This small molecule binds to this protein.
Small molecule (SMILES): O=C(O)c1ccc(C(=O)O)o1

Sequence of chain 1.C:
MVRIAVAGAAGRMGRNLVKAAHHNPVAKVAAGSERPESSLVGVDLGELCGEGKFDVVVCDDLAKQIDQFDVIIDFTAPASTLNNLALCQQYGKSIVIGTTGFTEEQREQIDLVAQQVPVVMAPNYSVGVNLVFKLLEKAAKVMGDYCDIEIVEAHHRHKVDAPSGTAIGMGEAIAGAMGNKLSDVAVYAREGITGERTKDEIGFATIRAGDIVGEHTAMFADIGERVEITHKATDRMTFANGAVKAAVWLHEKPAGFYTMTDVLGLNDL

Binding-site contacts:
Ligand atom CAC contacts residue PHE54 of chain 1.C at 4.4 Å (hydrophobic).
Ligand atom OAI contacts residue PHE54 of chain 1.C at 4.3 Å.
Ligand atom OAJ contacts residue ALA27 of chain 1.C at 4.4 Å.
Ligand atom CAF contacts residue HIS22 of chain 1.C at 4.0 Å.
Ligand atom OAJ contacts residue HIS22 of chain 1.C at 3.1 Å (h-bond).
Ligand atom CAB contacts residue PHE54 of chain 1.C at 3.7 Å (hydrophobic).
Ligand atom CAG contacts residue VAL29 of chain 1.C at 3.8 Å (hydrophobic).
Ligand atom OAH contacts residue LYS53 of chain 1.C at 3.3 Å (salt-bridge).
Ligand atom CAC contacts residue VAL29 of chain 1.C at 4.1 Å (hydrophobic).
Ligand atom CAA contacts residue PHE54 of chain 1.C at 3.9 Å (hydrophobic).
Ligand atom OAE contacts residue PHE54 of chain 1.C at 4.5 Å.
Ligand atom CAG contacts residue LYS28 of chain 1.C at 4.3 Å.
Ligand atom OAJ contacts residue ALA21 of chain 1.C at 4.3 Å.
Ligand atom CAF contacts residue PHE54 of chain 1.C at 3.8 Å (hydrophobic).
Ligand atom CAG contacts residue HIS22 of chain 1.C at 3.6 Å.
Ligand atom CAD contacts residue VAL29 of chain 1.C at 4.5 Å (hydrophobic).
Ligand atom OAK contacts residue ALA27 of chain 1.C at 3.8 Å.
Ligand atom OAK contacts residue LYS28 of chain 1.C at 3.1 Å.
Ligand atom OAI contacts residue HIS22 of chain 1.C at 3.5 Å.
Ligand atom OAH contacts residue PHE54 of chain 1.C at 3.4 Å.
Ligand atom CAF contacts residue LYS53 of chain 1.C at 4.2 Å.
Ligand atom OAK contacts residue VAL29 of chain 1.C at 2.7 Å (h-bond).
Ligand atom CAA contacts residue HIS22 of chain 1.C at 3.9 Å.
Ligand atom CAD contacts residue HIS22 of chain 1.C at 3.6 Å.
Ligand atom OAE contacts residue HIS22 of chain 1.C at 3.2 Å (h-bond).